The protein below binds the small molecule below.
Small molecule (SMILES): Nc1nc2c(c(=O)[nH]1)N[C@H]1C(=O)[C@H]3O[P](=O)(O)OC[C@H]3O[C@H]1N2

Sequence of chain 1.C:
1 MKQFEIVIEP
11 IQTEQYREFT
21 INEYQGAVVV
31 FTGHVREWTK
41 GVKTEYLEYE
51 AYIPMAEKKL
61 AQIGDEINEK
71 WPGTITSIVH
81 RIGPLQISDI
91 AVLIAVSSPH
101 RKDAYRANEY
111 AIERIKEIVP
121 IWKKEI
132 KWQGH

Sequence of chain 1.E:
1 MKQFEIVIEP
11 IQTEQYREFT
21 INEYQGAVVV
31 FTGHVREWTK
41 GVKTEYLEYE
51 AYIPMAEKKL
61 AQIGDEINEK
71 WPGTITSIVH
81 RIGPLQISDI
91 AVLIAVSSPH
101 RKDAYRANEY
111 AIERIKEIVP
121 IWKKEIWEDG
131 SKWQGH

Sequence of chain 1.D:
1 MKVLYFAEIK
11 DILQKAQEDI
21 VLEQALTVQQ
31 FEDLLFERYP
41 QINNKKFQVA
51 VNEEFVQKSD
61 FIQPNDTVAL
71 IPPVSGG

Binding-site contacts:
Ligand atom N8' contacts residue ARG36 of chain 1.C at 3.8 Å.
Ligand atom C10 contacts residue GLY26 of chain 1.E at 3.4 Å.
Ligand atom C4B contacts residue ARG36 of chain 1.C at 3.8 Å.
Ligand atom N2' contacts residue LEU47 of chain 1.C at 3.7 Å.
Ligand atom C2' contacts residue LEU47 of chain 1.C at 3.6 Å (hydrophobic).
Ligand atom C10 contacts residue ALA27 of chain 1.E at 3.7 Å (hydrophobic).
Ligand atom O4 contacts residue ARG36 of chain 1.C at 3.5 Å (salt-bridge).
Ligand atom O9' contacts residue GLY26 of chain 1.E at 3.2 Å (h-bond).
Ligand atom C10 contacts residue ARG101 of chain 1.E at 3.8 Å.
Ligand atom O1 contacts residue ARG101 of chain 1.E at 3.5 Å (salt-bridge).
Ligand atom C9' contacts residue GLY26 of chain 1.E at 3.2 Å.
Ligand atom C4' contacts residue GLU125 of chain 1.C at 3.4 Å.
Ligand atom P contacts residue ARG36 of chain 1.C at 3.8 Å.
Ligand atom C9' contacts residue ARG36 of chain 1.C at 3.8 Å.
Ligand atom N1' contacts residue ARG36 of chain 1.C at 3.1 Å (salt-bridge).
Ligand atom N8' contacts residue HIS34 of chain 1.C at 3.0 Å (h-bond).
Ligand atom O9' contacts residue ARG36 of chain 1.C at 2.9 Å (salt-bridge).
Ligand atom C4A contacts residue LYS123 of chain 1.C at 3.6 Å.
Ligand atom O1 contacts residue ARG36 of chain 1.C at 3.0 Å (salt-bridge).
Ligand atom C7' contacts residue LYS116 of chain 1.C at 3.5 Å.
Ligand atom P contacts residue ARG101 of chain 1.E at 3.7 Å.
Ligand atom C7 contacts residue HIS34 of chain 1.C at 3.7 Å.
Ligand atom N2' contacts residue ARG36 of chain 1.C at 2.8 Å (salt-bridge).
Ligand atom C2' contacts residue ARG36 of chain 1.C at 3.8 Å.
Ligand atom O1 contacts residue HIS100 of chain 1.E at 3.2 Å.
Ligand atom C4' contacts residue LYS123 of chain 1.C at 3.5 Å.
Ligand atom O1 contacts residue PRO99 of chain 1.E at 3.4 Å (h-bond).
Ligand atom O4 contacts residue HIS100 of chain 1.E at 2.7 Å (h-bond).
Ligand atom O3 contacts residue LYS116 of chain 1.C at 3.8 Å.
Ligand atom C6' contacts residue GLY77 of chain 1.D at 3.5 Å.
Ligand atom O10 contacts residue LYS116 of chain 1.C at 2.9 Å (salt-bridge).
Ligand atom C7 contacts residue GLY26 of chain 1.E at 3.6 Å.
Ligand atom O4' contacts residue GLU125 of chain 1.C at 3.0 Å (salt-bridge).
Ligand atom C7' contacts residue GLY77 of chain 1.D at 3.3 Å.
Ligand atom O10 contacts residue GLY77 of chain 1.D at 2.7 Å (h-bond).
Ligand atom N3' contacts residue GLU125 of chain 1.C at 3.0 Å (salt-bridge).
Ligand atom O2 contacts residue ARG101 of chain 1.E at 2.6 Å (salt-bridge).
Ligand atom C10 contacts residue ARG36 of chain 1.C at 3.7 Å.
Ligand atom O4' contacts residue LYS123 of chain 1.C at 2.8 Å (salt-bridge).
Ligand atom N5' contacts residue LYS123 of chain 1.C at 3.1 Å (salt-bridge).